The small molecule below binds the protein below.
Small molecule (SMILES): Nc1nc(NCCc2ccc(O)cc2)nc2nc(-c3ccco3)nn12

Binding-site contacts:
Ligand atom N19 contacts residue LEU370 of chain 1.A at 3.9 Å.
Ligand atom O25 contacts residue MET202 of chain 1.A at 3.3 Å.
Ligand atom N12 contacts residue PHE193 of chain 1.A at 3.5 Å.
Ligand atom C23 contacts residue LEU110 of chain 1.A at 3.5 Å (hydrophobic).
Ligand atom C22 contacts residue LEU110 of chain 1.A at 3.7 Å (hydrophobic).
Ligand atom C11 contacts residue PHE193 of chain 1.A at 3.4 Å (hydrophobic).
Ligand atom N13 contacts residue PHE193 of chain 1.A at 3.5 Å.
Ligand atom C14 contacts residue ASN374 of chain 1.A at 3.9 Å.
Ligand atom N15 contacts residue MET391 of chain 1.A at 3.6 Å.
Ligand atom C24 contacts residue HIS371 of chain 1.A at 3.4 Å.
Ligand atom C14 contacts residue GLU194 of chain 1.A at 3.7 Å.
Ligand atom N19 contacts residue PHE193 of chain 1.A at 3.8 Å.
Ligand atom C9 contacts residue PHE193 of chain 1.A at 3.9 Å (hydrophobic).
Ligand atom N17 contacts residue PHE193 of chain 1.A at 3.5 Å.
Ligand atom N10 contacts residue ILE395 of chain 1.A at 3.8 Å.
Ligand atom C23 contacts residue MET202 of chain 1.A at 3.8 Å (hydrophobic).
Ligand atom O25 contacts residue ASN374 of chain 1.A at 3.1 Å (h-bond).
Ligand atom N12 contacts residue ILE395 of chain 1.A at 3.7 Å.
Ligand atom C20 contacts residue PHE193 of chain 1.A at 3.7 Å (hydrophobic).
Ligand atom N10 contacts residue PHE193 of chain 1.A at 3.4 Å.
Ligand atom N15 contacts residue GLU194 of chain 1.A at 2.8 Å (salt-bridge).
Ligand atom C5 contacts residue GLU194 of chain 1.A at 3.9 Å.
Ligand atom N17 contacts residue LEU370 of chain 1.A at 3.9 Å.
Ligand atom N15 contacts residue PHE193 of chain 1.A at 3.9 Å.
Ligand atom N17 contacts residue ASN374 of chain 1.A at 3.2 Å (h-bond).
Ligand atom N13 contacts residue GLU194 of chain 1.A at 3.7 Å.
Ligand atom N13 contacts residue MET391 of chain 1.A at 3.8 Å.
Ligand atom C23 contacts residue TRP367 of chain 1.A at 3.5 Å (hydrophobic).
Ligand atom O25 contacts residue LEU370 of chain 1.A at 3.6 Å.
Ligand atom C14 contacts residue MET391 of chain 1.A at 3.8 Å (hydrophobic).
Ligand atom C22 contacts residue MET202 of chain 1.A at 3.9 Å (hydrophobic).
Ligand atom C6 contacts residue GLU194 of chain 1.A at 3.6 Å.
Ligand atom C21 contacts residue LEU370 of chain 1.A at 3.6 Å (hydrophobic).
Ligand atom C24 contacts residue MET202 of chain 1.A at 3.4 Å (hydrophobic).
Ligand atom N15 contacts residue ASN374 of chain 1.A at 2.8 Å (h-bond).
Ligand atom N16 contacts residue PHE193 of chain 1.A at 3.4 Å.
Ligand atom C18 contacts residue PHE193 of chain 1.A at 3.7 Å (hydrophobic).
Ligand atom C14 contacts residue PHE193 of chain 1.A at 3.4 Å (hydrophobic).
Ligand atom C20 contacts residue LEU370 of chain 1.A at 3.7 Å (hydrophobic).
Ligand atom C21 contacts residue MET202 of chain 1.A at 3.6 Å (hydrophobic).

Sequence of chain 1.A:
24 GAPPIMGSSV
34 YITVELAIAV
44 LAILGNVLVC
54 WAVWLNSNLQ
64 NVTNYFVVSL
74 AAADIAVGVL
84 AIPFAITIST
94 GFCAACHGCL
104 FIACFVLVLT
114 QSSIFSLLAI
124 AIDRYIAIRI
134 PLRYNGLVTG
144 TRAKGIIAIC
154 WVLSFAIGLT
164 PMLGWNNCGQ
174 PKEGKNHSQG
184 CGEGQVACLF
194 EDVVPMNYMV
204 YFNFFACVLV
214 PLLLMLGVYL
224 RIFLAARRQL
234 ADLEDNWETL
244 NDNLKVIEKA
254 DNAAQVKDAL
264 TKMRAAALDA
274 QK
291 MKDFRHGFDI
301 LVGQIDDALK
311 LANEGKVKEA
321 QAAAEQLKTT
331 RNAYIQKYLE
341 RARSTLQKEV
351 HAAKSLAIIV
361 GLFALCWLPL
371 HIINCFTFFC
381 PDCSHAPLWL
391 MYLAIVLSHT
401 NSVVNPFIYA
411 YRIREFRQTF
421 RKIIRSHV